The protein below binds the small molecule below.
Small molecule (SMILES): CC(=O)N[C@@H]1[C@@H](O)[C@H](O)[C@@H](CO)O[C@H]1O

Sequence of chain 53.A:
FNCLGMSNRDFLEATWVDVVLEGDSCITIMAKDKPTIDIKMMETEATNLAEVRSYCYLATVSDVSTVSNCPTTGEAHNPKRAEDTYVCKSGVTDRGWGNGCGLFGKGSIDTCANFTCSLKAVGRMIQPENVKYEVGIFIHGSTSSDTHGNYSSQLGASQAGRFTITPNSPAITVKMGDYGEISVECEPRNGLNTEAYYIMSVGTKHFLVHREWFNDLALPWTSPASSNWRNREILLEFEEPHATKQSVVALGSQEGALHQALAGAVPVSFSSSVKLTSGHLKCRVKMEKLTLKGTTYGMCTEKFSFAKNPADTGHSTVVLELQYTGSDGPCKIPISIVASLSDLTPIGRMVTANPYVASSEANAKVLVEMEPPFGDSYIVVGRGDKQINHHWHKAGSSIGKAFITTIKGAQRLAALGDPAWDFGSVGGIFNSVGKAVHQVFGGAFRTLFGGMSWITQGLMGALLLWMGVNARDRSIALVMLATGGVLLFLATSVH

Binding-site contacts:
Ligand atom C1 contacts residue ASN154 of chain 53.A at 1.4 Å.
Ligand atom O7 contacts residue ASN154 of chain 53.A at 3.6 Å.
Ligand atom C2 contacts residue SER156 of chain 53.A at 4.3 Å.
Ligand atom C3 contacts residue ASN154 of chain 53.A at 3.9 Å.
Ligand atom N2 contacts residue SER156 of chain 53.A at 4.2 Å.
Ligand atom C2 contacts residue ASN154 of chain 53.A at 2.5 Å.
Ligand atom C4 contacts residue ASN154 of chain 53.A at 4.2 Å.
Ligand atom C7 contacts residue ASN154 of chain 53.A at 3.4 Å.
Ligand atom C5 contacts residue ASN154 of chain 53.A at 3.6 Å.
Ligand atom C1 contacts residue SER156 of chain 53.A at 3.3 Å.
Ligand atom C8 contacts residue ASN154 of chain 53.A at 3.9 Å.
Ligand atom N2 contacts residue ASN154 of chain 53.A at 3.0 Å (h-bond).
Ligand atom O5 contacts residue ASN154 of chain 53.A at 2.4 Å (h-bond).
Ligand atom O5 contacts residue SER156 of chain 53.A at 3.9 Å.
Ligand atom C5 contacts residue SER156 of chain 53.A at 3.9 Å.